Sequence of chain 1.B:
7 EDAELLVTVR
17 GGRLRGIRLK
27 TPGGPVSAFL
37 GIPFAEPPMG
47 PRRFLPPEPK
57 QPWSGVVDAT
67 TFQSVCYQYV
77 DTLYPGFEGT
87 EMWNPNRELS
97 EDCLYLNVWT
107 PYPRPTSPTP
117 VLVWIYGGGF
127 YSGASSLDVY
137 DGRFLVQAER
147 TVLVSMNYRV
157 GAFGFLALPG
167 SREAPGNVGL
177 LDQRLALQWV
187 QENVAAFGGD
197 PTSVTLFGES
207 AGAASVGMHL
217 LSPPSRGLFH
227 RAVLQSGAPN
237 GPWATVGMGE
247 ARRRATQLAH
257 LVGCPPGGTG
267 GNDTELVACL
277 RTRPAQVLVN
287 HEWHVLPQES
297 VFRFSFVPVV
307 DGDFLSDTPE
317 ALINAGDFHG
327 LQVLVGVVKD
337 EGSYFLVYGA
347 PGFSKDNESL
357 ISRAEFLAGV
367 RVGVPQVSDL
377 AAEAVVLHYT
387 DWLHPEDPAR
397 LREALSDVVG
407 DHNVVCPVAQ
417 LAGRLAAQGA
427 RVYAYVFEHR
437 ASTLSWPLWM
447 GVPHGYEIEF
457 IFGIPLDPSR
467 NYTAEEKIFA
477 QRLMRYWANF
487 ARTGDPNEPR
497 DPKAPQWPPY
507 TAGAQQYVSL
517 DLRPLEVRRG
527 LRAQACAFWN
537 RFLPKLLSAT

Binding-site contacts:
Ligand atom CAE contacts residue TRP289 of chain 1.B at 3.7 Å (hydrophobic).
Ligand atom CAH contacts residue TYR75 of chain 1.B at 4.4 Å (hydrophobic).
Ligand atom OAA contacts residue TYR340 of chain 1.B at 3.6 Å.
Ligand atom OAA contacts residue TYR127 of chain 1.B at 4.3 Å.
Ligand atom OAA contacts residue TYR344 of chain 1.B at 4.4 Å.
Ligand atom CAH contacts residue TRP289 of chain 1.B at 4.5 Å (hydrophobic).
Ligand atom NAN contacts residue PHE341 of chain 1.B at 4.3 Å.
Ligand atom CAP contacts residue TYR127 of chain 1.B at 3.7 Å (hydrophobic).
Ligand atom CAC contacts residue TYR127 of chain 1.B at 3.3 Å (hydrophobic).
Ligand atom CAI contacts residue TYR344 of chain 1.B at 4.4 Å (hydrophobic).
Ligand atom NAN contacts residue TYR344 of chain 1.B at 4.0 Å.
Ligand atom CAG contacts residue TYR75 of chain 1.B at 3.9 Å (hydrophobic).
Ligand atom CAJ contacts residue TRP289 of chain 1.B at 3.6 Å (hydrophobic).
Ligand atom OAA contacts residue PHE341 of chain 1.B at 3.5 Å.
Ligand atom CAI contacts residue TRP289 of chain 1.B at 3.5 Å (hydrophobic).
Ligand atom CAK contacts residue TYR75 of chain 1.B at 4.0 Å (hydrophobic).
Ligand atom CAF contacts residue TYR344 of chain 1.B at 3.5 Å (hydrophobic).
Ligand atom NAN contacts residue TYR127 of chain 1.B at 3.9 Å.
Ligand atom CAJ contacts residue TYR75 of chain 1.B at 3.9 Å (hydrophobic).
Ligand atom CAC contacts residue TYR344 of chain 1.B at 3.4 Å (hydrophobic).
Ligand atom NAS contacts residue TRP289 of chain 1.B at 4.0 Å.
Ligand atom CAJ contacts residue TYR344 of chain 1.B at 4.2 Å (hydrophobic).
Ligand atom CAF contacts residue TRP289 of chain 1.B at 4.0 Å (hydrophobic).
Ligand atom CAC contacts residue ASP77 of chain 1.B at 4.5 Å.
Ligand atom CAE contacts residue TYR344 of chain 1.B at 3.8 Å (hydrophobic).
Ligand atom CAF contacts residue ASP77 of chain 1.B at 3.9 Å.
Ligand atom CAM contacts residue TRP289 of chain 1.B at 3.3 Å (hydrophobic).
Ligand atom NAR contacts residue TRP289 of chain 1.B at 3.5 Å.
Ligand atom CAP contacts residue TRP289 of chain 1.B at 4.2 Å (hydrophobic).
Ligand atom CAF contacts residue TYR127 of chain 1.B at 3.9 Å (hydrophobic).
Ligand atom CAF contacts residue TYR75 of chain 1.B at 4.3 Å (hydrophobic).
Ligand atom CAP contacts residue TYR344 of chain 1.B at 3.4 Å (hydrophobic).
Ligand atom CAQ contacts residue TYR75 of chain 1.B at 4.1 Å (hydrophobic).
Ligand atom CAL contacts residue TRP289 of chain 1.B at 3.5 Å (hydrophobic).
Ligand atom NAS contacts residue TYR75 of chain 1.B at 4.3 Å.

The protein below binds the small molecule below.
Small molecule (SMILES): O/N=C/c1cc[n+](C[n+]2ccc(/C=N/O)cc2)cc1